A protein and the small-molecule ligand that binds it are described below.
Small molecule (SMILES): CC(=O)N[C@H]1[C@H](O[C@H]2[C@H](O)[C@@H](NC(C)=O)CO[C@@H]2CO)O[C@H](CO)[C@@H](O)[C@@H]1O

Binding-site contacts:
Ligand atom O7 contacts residue HIS299 of chain 1.C at 4.2 Å.
Ligand atom C2 contacts residue ASN301 of chain 1.C at 2.4 Å.
Ligand atom O7 contacts residue ARG412 of chain 1.C at 4.3 Å.
Ligand atom O5 contacts residue SER381 of chain 1.C at 3.8 Å.
Ligand atom O7 contacts residue ASN301 of chain 1.C at 4.2 Å.
Ligand atom O7 contacts residue CYS266 of chain 1.C at 4.5 Å.
Ligand atom C3 contacts residue ASN301 of chain 1.C at 3.8 Å.
Ligand atom N2 contacts residue ASN301 of chain 1.C at 2.8 Å (h-bond).
Ligand atom C8 contacts residue ARG412 of chain 1.C at 4.5 Å.
Ligand atom C4 contacts residue ASN301 of chain 1.C at 4.2 Å.
Ligand atom C7 contacts residue THR267 of chain 1.C at 4.4 Å.
Ligand atom O7 contacts residue THR267 of chain 1.C at 3.2 Å.
Ligand atom O7 contacts residue ASN265 of chain 1.C at 4.4 Å.
Ligand atom O6 contacts residue SER381 of chain 1.C at 4.5 Å.
Ligand atom N2 contacts residue HIS299 of chain 1.C at 3.6 Å (h-bond).
Ligand atom C1 contacts residue ASN301 of chain 1.C at 1.4 Å.
Ligand atom C7 contacts residue ASN301 of chain 1.C at 3.3 Å.
Ligand atom C8 contacts residue ASN265 of chain 1.C at 3.7 Å.
Ligand atom C3 contacts residue HIS299 of chain 1.C at 4.4 Å.
Ligand atom C7 contacts residue HIS299 of chain 1.C at 4.3 Å.
Ligand atom C8 contacts residue ASN301 of chain 1.C at 3.3 Å.
Ligand atom C5 contacts residue ASN301 of chain 1.C at 3.7 Å.
Ligand atom O5 contacts residue ASN301 of chain 1.C at 2.4 Å (h-bond).

Sequence of chain 1.C:
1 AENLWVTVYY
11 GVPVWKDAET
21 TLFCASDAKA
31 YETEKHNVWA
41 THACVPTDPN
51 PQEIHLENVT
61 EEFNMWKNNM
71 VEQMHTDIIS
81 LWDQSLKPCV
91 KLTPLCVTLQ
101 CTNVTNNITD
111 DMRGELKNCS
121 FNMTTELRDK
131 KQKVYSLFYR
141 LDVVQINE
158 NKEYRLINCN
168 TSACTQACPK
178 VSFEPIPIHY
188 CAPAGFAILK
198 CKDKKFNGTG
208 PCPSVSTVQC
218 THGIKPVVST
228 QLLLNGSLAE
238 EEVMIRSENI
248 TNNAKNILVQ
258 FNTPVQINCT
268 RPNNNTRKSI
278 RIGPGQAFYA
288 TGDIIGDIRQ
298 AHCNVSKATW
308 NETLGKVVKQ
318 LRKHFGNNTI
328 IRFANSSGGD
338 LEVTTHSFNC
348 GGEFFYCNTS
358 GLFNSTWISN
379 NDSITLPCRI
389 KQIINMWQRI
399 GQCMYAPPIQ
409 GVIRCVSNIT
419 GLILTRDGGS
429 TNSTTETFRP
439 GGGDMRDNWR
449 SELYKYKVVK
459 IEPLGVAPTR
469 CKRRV